This small molecule binds to this protein.
Small molecule (SMILES): CC(=O)N[C@@H]1[C@@H](O)[C@H](O)[C@@H](CO)O[C@H]1O

Sequence of chain 1.C:
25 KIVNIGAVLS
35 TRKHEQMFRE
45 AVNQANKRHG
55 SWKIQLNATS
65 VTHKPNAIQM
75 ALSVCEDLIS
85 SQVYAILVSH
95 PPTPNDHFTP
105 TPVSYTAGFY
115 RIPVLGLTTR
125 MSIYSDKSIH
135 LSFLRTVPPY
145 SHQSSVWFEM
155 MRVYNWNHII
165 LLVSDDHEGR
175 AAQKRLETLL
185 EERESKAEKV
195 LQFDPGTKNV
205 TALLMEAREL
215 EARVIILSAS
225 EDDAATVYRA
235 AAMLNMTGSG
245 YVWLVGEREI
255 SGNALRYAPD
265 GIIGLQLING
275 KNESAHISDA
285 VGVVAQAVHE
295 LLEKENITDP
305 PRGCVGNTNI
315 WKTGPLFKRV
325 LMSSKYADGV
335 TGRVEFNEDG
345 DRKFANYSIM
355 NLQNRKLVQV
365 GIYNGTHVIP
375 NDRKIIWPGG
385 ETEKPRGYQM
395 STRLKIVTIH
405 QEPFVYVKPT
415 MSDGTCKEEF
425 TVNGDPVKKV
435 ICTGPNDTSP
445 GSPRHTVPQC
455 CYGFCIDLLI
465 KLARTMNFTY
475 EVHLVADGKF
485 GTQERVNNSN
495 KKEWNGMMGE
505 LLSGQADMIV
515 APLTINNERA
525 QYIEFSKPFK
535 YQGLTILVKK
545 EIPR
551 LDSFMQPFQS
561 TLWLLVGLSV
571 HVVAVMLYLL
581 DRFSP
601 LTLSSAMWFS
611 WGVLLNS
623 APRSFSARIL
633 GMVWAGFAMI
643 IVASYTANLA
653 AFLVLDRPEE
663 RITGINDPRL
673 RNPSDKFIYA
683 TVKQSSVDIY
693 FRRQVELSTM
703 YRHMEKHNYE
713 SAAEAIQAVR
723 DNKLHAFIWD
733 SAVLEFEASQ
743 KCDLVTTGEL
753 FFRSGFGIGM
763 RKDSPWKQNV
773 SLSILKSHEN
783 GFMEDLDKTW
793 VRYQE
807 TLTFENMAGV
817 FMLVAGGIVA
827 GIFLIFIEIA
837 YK

Binding-site contacts:
Ligand atom C8 contacts residue PHE348 of chain 1.C at 3.3 Å (hydrophobic).
Ligand atom C4 contacts residue ASN350 of chain 1.C at 4.3 Å.
Ligand atom O7 contacts residue ASN350 of chain 1.C at 2.8 Å (h-bond).
Ligand atom N2 contacts residue THR335 of chain 1.C at 4.3 Å.
Ligand atom O5 contacts residue ASN350 of chain 1.C at 2.4 Å (h-bond).
Ligand atom C5 contacts residue ASN350 of chain 1.C at 3.7 Å.
Ligand atom N2 contacts residue GLY336 of chain 1.C at 4.5 Å.
Ligand atom C2 contacts residue GLY336 of chain 1.C at 4.4 Å.
Ligand atom C2 contacts residue THR335 of chain 1.C at 4.3 Å.
Ligand atom C7 contacts residue PHE348 of chain 1.C at 3.2 Å (hydrophobic).
Ligand atom C7 contacts residue THR335 of chain 1.C at 3.5 Å.
Ligand atom C8 contacts residue THR335 of chain 1.C at 3.8 Å.
Ligand atom C3 contacts residue ASN350 of chain 1.C at 3.8 Å.
Ligand atom O3 contacts residue GLY336 of chain 1.C at 3.9 Å.
Ligand atom C8 contacts residue ARG346 of chain 1.C at 3.1 Å.
Ligand atom C1 contacts residue ASN350 of chain 1.C at 1.4 Å.
Ligand atom N2 contacts residue ASN350 of chain 1.C at 2.9 Å (h-bond).
Ligand atom O7 contacts residue ALA349 of chain 1.C at 4.2 Å.
Ligand atom C8 contacts residue LYS347 of chain 1.C at 4.1 Å.
Ligand atom C2 contacts residue ASN350 of chain 1.C at 2.5 Å.
Ligand atom C8 contacts residue ARG337 of chain 1.C at 3.5 Å.
Ligand atom C8 contacts residue GLY336 of chain 1.C at 3.7 Å.
Ligand atom C7 contacts residue GLY336 of chain 1.C at 4.1 Å.
Ligand atom N2 contacts residue PHE348 of chain 1.C at 3.5 Å (h-bond).
Ligand atom C7 contacts residue ASN350 of chain 1.C at 3.2 Å.
Ligand atom O3 contacts residue ARG337 of chain 1.C at 3.6 Å.
Ligand atom O7 contacts residue ARG346 of chain 1.C at 4.1 Å.
Ligand atom C7 contacts residue ARG346 of chain 1.C at 4.0 Å.
Ligand atom O7 contacts residue PHE348 of chain 1.C at 3.6 Å (h-bond).
Ligand atom C7 contacts residue ARG337 of chain 1.C at 4.4 Å.
Ligand atom O7 contacts residue THR335 of chain 1.C at 3.1 Å (h-bond).